Sequence of chain 1.J:
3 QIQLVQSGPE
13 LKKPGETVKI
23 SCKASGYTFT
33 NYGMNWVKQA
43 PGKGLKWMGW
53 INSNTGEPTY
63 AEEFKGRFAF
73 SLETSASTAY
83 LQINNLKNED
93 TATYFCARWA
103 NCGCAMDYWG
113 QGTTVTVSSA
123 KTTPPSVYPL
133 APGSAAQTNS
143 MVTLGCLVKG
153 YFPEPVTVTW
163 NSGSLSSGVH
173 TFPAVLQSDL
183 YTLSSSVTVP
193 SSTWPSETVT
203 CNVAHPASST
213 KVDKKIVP

Binding-site contacts:
Ligand atom ND2 contacts residue ASN33 of chain 1.J at 3.3 Å.
Ligand atom OD1 contacts residue TYR34 of chain 1.J at 3.8 Å.
Ligand atom CD contacts residue TRP52 of chain 1.J at 3.6 Å (hydrophobic).
Ligand atom ND2 contacts residue ASN54 of chain 1.J at 3.8 Å.
Ligand atom N contacts residue ASN33 of chain 1.J at 3.7 Å.
Ligand atom CB contacts residue TRP101 of chain 1.J at 3.6 Å (hydrophobic).
Ligand atom C contacts residue TYR98 of chain 1.K at 3.6 Å (hydrophobic).
Ligand atom O contacts residue TRP101 of chain 1.J at 3.4 Å.
Ligand atom CA contacts residue TYR98 of chain 1.K at 3.3 Å (hydrophobic).
Ligand atom O contacts residue TYR38 of chain 1.K at 3.4 Å.
Ligand atom C contacts residue ASN33 of chain 1.J at 3.4 Å.
Ligand atom ND2 contacts residue THR32 of chain 1.J at 3.1 Å (h-bond).
Ligand atom O contacts residue TYR34 of chain 1.J at 3.6 Å.
Ligand atom OD1 contacts residue SER55 of chain 1.J at 2.8 Å (h-bond).
Ligand atom CG contacts residue SER55 of chain 1.J at 3.8 Å.
Ligand atom CB contacts residue GLY105 of chain 1.J at 3.5 Å.
Ligand atom N contacts residue TYR98 of chain 1.K at 3.1 Å (h-bond).
Ligand atom O contacts residue ASN33 of chain 1.J at 3.9 Å.
Ligand atom ND2 contacts residue TYR34 of chain 1.J at 3.6 Å.
Ligand atom CG contacts residue TRP101 of chain 1.J at 3.6 Å (hydrophobic).
Ligand atom ND2 contacts residue ASN56 of chain 1.J at 3.8 Å.
Ligand atom N contacts residue ALA102 of chain 1.J at 3.5 Å (h-bond).
Ligand atom O contacts residue ASN103 of chain 1.J at 3.7 Å.
Ligand atom CA contacts residue GLY105 of chain 1.J at 3.5 Å.
Ligand atom N contacts residue GLY105 of chain 1.J at 3.7 Å.
Ligand atom N contacts residue ASN103 of chain 1.J at 3.1 Å (h-bond).
Ligand atom CG contacts residue ASN54 of chain 1.J at 3.2 Å.
Ligand atom C contacts residue ASN103 of chain 1.J at 3.6 Å.
Ligand atom OD1 contacts residue ASN54 of chain 1.J at 2.9 Å (h-bond).
Ligand atom O contacts residue GLY35 of chain 1.J at 3.1 Å (h-bond).
Ligand atom OD1 contacts residue GLY35 of chain 1.J at 3.3 Å (h-bond).
Ligand atom N contacts residue ASN103 of chain 1.J at 3.7 Å.
Ligand atom CB contacts residue ASN54 of chain 1.J at 3.5 Å.
Ligand atom O contacts residue ASN103 of chain 1.J at 3.6 Å.
Ligand atom CA contacts residue ASN33 of chain 1.J at 3.5 Å.
Ligand atom ND2 contacts residue LYS34 of chain 1.K at 3.6 Å.
Ligand atom C contacts residue ASN103 of chain 1.J at 3.6 Å.
Ligand atom O contacts residue TRP52 of chain 1.J at 3.6 Å.
Ligand atom O contacts residue GLY105 of chain 1.J at 3.9 Å.
Ligand atom CA contacts residue ALA102 of chain 1.J at 3.5 Å (hydrophobic).

The protein below binds the small molecule below.
Small molecule (SMILES): C[C@H](NC(=O)CN)C(=O)NCC(=O)N[C@@H](CC(N)=O)C(=O)N[C@@H](CCC(N)=O)C(=O)N1CCC[C@H]1C(=O)NCC(=O)N[C@@H](C)C(=O)N[C@H](C=O)CC(N)=O

Sequence of chain 1.K:
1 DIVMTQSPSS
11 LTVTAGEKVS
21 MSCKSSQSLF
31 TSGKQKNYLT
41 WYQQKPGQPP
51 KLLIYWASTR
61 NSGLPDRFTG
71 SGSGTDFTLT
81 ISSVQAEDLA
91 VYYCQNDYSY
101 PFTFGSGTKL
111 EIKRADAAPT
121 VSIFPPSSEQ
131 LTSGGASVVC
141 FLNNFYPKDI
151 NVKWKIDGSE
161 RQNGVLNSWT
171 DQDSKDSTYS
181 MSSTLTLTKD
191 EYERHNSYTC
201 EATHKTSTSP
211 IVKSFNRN